Binding-site contacts:
Ligand atom O7 contacts residue ASN306 of chain 1.F at 3.5 Å (h-bond).
Ligand atom C5 contacts residue ASN306 of chain 1.F at 3.8 Å.
Ligand atom C4 contacts residue ASN306 of chain 1.F at 4.4 Å.
Ligand atom O5 contacts residue ILE327 of chain 1.F at 3.4 Å.
Ligand atom C8 contacts residue ASN306 of chain 1.F at 3.8 Å.
Ligand atom C1 contacts residue ASN306 of chain 1.F at 1.5 Å.
Ligand atom C3 contacts residue ASN306 of chain 1.F at 3.9 Å.
Ligand atom O5 contacts residue ASN306 of chain 1.F at 2.5 Å (h-bond).
Ligand atom C5 contacts residue ILE327 of chain 1.F at 4.4 Å (hydrophobic).
Ligand atom C6 contacts residue ILE327 of chain 1.F at 4.2 Å (hydrophobic).
Ligand atom N2 contacts residue ASN306 of chain 1.F at 3.0 Å (h-bond).
Ligand atom C8 contacts residue VAL445 of chain 1.F at 4.0 Å (hydrophobic).
Ligand atom C7 contacts residue ASN306 of chain 1.F at 3.3 Å.
Ligand atom C2 contacts residue ASN306 of chain 1.F at 2.5 Å.
Ligand atom C1 contacts residue ILE327 of chain 1.F at 4.2 Å (hydrophobic).

Sequence of chain 1.F:
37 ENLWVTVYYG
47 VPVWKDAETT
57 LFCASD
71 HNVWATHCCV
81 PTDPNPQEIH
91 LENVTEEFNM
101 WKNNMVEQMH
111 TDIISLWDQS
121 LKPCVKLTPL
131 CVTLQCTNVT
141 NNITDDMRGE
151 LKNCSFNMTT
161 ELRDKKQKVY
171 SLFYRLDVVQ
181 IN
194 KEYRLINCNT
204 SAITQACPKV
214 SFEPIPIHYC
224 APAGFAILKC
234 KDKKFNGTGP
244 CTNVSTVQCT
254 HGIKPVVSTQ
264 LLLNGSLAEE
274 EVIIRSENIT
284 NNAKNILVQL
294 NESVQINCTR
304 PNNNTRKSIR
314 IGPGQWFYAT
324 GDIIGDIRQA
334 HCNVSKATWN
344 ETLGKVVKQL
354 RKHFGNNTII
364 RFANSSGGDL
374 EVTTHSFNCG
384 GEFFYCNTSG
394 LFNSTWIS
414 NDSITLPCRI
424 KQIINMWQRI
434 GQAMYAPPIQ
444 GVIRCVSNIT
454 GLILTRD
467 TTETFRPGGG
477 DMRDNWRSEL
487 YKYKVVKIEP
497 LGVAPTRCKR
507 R

This small molecule binds to this protein.
Small molecule (SMILES): CC(=O)N[C@@H]1[C@@H](O)[C@H](O)[C@@H](CO)O[C@H]1O